The small molecule below binds the protein below.
Small molecule (SMILES): O=C(Nc1ccc(N2CCOCC2)cc1N1CCOCC1)c1cccc(Oc2ccccc2)c1

Binding-site contacts:
Ligand atom N1 contacts residue LEU173 of chain 2.A at 3.6 Å.
Ligand atom C4 contacts residue GLY111 of chain 2.A at 3.6 Å.
Ligand atom C2 contacts residue GLY111 of chain 2.A at 3.8 Å.
Ligand atom C3 contacts residue MET108 of chain 2.A at 2.6 Å (hydrophobic).
Ligand atom C6 contacts residue TYR107 of chain 2.A at 3.8 Å (hydrophobic).
Ligand atom C24 contacts residue GLY183 of chain 2.A at 3.8 Å.
Ligand atom C6 contacts residue ARG109 of chain 2.A at 3.2 Å.
Ligand atom C16 contacts residue ALA58 of chain 2.A at 3.8 Å (hydrophobic).
Ligand atom C15 contacts residue ASP112 of chain 2.A at 3.6 Å.
Ligand atom C12 contacts residue LEU32 of chain 2.A at 3.5 Å (hydrophobic).
Ligand atom C3 contacts residue TYR107 of chain 2.A at 3.7 Å (hydrophobic).
Ligand atom C11 contacts residue GLY111 of chain 2.A at 3.7 Å.
Ligand atom C5 contacts residue GLY111 of chain 2.A at 3.5 Å.
Ligand atom C22 contacts residue GLY183 of chain 2.A at 2.9 Å.
Ligand atom C1 contacts residue LEU173 of chain 2.A at 3.7 Å (hydrophobic).
Ligand atom C24 contacts residue SER188 of chain 2.A at 3.9 Å.
Ligand atom C17 contacts residue GLU106 of chain 2.A at 3.7 Å.
Ligand atom C23 contacts residue PHE185 of chain 2.A at 3.7 Å (hydrophobic).
Ligand atom C9 contacts residue GLY111 of chain 2.A at 3.9 Å.
Ligand atom C18 contacts residue PHE105 of chain 2.A at 3.5 Å (hydrophobic).
Ligand atom C17 contacts residue ALA58 of chain 2.A at 3.5 Å (hydrophobic).
Ligand atom C4 contacts residue TYR107 of chain 2.A at 3.7 Å (hydrophobic).
Ligand atom C7 contacts residue ARG109 of chain 2.A at 3.9 Å.
Ligand atom C2 contacts residue MET108 of chain 2.A at 3.7 Å (hydrophobic).
Ligand atom C26 contacts residue GLY186 of chain 2.A at 3.7 Å.
Ligand atom C18 contacts residue LEU173 of chain 2.A at 3.9 Å (hydrophobic).
Ligand atom C24 contacts residue PHE185 of chain 2.A at 3.2 Å (hydrophobic).
Ligand atom O1 contacts residue MET108 of chain 2.A at 2.9 Å (h-bond).
Ligand atom C3 contacts residue LEU32 of chain 2.A at 3.8 Å (hydrophobic).
Ligand atom C27 contacts residue LEU173 of chain 2.A at 3.7 Å (hydrophobic).
Ligand atom C3 contacts residue GLY111 of chain 2.A at 3.7 Å.
Ligand atom O1 contacts residue TYR107 of chain 2.A at 3.9 Å.
Ligand atom C4 contacts residue MET108 of chain 2.A at 2.9 Å (hydrophobic).
Ligand atom C17 contacts residue LEU173 of chain 2.A at 3.5 Å (hydrophobic).
Ligand atom C16 contacts residue LEU173 of chain 2.A at 3.4 Å (hydrophobic).
Ligand atom C23 contacts residue GLY183 of chain 2.A at 2.8 Å.
Ligand atom C25 contacts residue PHE185 of chain 2.A at 3.5 Å (hydrophobic).
Ligand atom C10 contacts residue GLY111 of chain 2.A at 3.5 Å.
Ligand atom C24 contacts residue ARG170 of chain 2.A at 3.6 Å.
Ligand atom C22 contacts residue LEU173 of chain 2.A at 3.9 Å (hydrophobic).

Sequence of chain 2.A:
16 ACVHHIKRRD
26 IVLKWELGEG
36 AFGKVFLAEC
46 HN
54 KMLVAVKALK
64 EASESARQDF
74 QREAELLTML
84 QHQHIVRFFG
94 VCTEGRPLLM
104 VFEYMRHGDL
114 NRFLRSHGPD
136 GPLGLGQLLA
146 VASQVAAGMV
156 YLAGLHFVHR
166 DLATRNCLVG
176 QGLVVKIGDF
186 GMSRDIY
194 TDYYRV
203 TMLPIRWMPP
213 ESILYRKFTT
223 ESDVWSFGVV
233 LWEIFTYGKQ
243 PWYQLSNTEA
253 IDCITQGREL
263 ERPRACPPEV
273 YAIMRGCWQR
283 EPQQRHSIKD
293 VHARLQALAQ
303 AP